Sequence of chain 1.A:
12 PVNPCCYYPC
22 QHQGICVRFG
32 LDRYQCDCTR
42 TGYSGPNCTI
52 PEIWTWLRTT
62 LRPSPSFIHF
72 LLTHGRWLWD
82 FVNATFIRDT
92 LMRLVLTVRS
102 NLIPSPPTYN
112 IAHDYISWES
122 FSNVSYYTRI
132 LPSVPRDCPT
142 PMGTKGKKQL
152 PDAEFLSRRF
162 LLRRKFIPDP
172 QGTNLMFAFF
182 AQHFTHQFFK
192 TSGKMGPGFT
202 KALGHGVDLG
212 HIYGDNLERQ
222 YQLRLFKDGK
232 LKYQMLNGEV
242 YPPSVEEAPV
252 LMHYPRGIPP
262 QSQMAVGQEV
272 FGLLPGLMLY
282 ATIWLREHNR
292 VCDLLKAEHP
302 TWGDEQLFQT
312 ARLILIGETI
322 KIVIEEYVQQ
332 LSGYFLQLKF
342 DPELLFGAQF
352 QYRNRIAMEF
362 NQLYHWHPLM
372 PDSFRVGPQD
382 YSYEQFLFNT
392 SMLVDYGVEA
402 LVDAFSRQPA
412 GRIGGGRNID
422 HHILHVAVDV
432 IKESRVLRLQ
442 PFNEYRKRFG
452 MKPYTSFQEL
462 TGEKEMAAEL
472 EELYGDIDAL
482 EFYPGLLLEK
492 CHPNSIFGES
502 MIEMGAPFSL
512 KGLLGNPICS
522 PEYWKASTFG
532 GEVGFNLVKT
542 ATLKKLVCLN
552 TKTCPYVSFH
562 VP

Binding-site contacts:
Ligand atom C3 contacts residue LEU218 of chain 1.B at 4.3 Å (hydrophobic).
Ligand atom O5 contacts residue TYR127 of chain 1.A at 3.4 Å.
Ligand atom C8 contacts residue ASN124 of chain 1.A at 4.3 Å.
Ligand atom C3 contacts residue ASN124 of chain 1.A at 3.8 Å.
Ligand atom C6 contacts residue TYR222 of chain 1.B at 4.2 Å (hydrophobic).
Ligand atom O7 contacts residue ASN124 of chain 1.A at 3.1 Å (h-bond).
Ligand atom O3 contacts residue LEU218 of chain 1.B at 4.1 Å.
Ligand atom C2 contacts residue LEU218 of chain 1.B at 4.1 Å (hydrophobic).
Ligand atom C2 contacts residue GLU120 of chain 1.A at 4.2 Å.
Ligand atom O5 contacts residue GLU120 of chain 1.A at 3.4 Å (salt-bridge).
Ligand atom C1 contacts residue TYR127 of chain 1.A at 4.1 Å (hydrophobic).
Ligand atom O7 contacts residue LEU218 of chain 1.B at 4.0 Å.
Ligand atom C1 contacts residue ASN124 of chain 1.A at 1.4 Å.
Ligand atom O6 contacts residue LEU218 of chain 1.B at 3.9 Å.
Ligand atom C6 contacts residue GLU219 of chain 1.B at 4.1 Å.
Ligand atom C7 contacts residue MET196 of chain 1.A at 4.0 Å (hydrophobic).
Ligand atom N2 contacts residue ASN124 of chain 1.A at 2.9 Å (h-bond).
Ligand atom C8 contacts residue PHE200 of chain 1.A at 3.9 Å (hydrophobic).
Ligand atom O7 contacts residue MET196 of chain 1.A at 3.4 Å.
Ligand atom C5 contacts residue TYR222 of chain 1.B at 4.3 Å (hydrophobic).
Ligand atom C2 contacts residue ASN124 of chain 1.A at 2.4 Å.
Ligand atom O5 contacts residue LEU218 of chain 1.B at 3.7 Å.
Ligand atom O5 contacts residue ASN124 of chain 1.A at 2.4 Å (h-bond).
Ligand atom C6 contacts residue PHE200 of chain 1.A at 3.9 Å (hydrophobic).
Ligand atom C1 contacts residue GLU120 of chain 1.A at 3.5 Å.
Ligand atom O7 contacts residue GLU120 of chain 1.A at 4.2 Å.
Ligand atom O6 contacts residue TYR127 of chain 1.A at 3.4 Å (h-bond).
Ligand atom C4 contacts residue LEU218 of chain 1.B at 3.8 Å (hydrophobic).
Ligand atom C1 contacts residue LEU218 of chain 1.B at 4.3 Å (hydrophobic).
Ligand atom C5 contacts residue ASN124 of chain 1.A at 3.7 Å.
Ligand atom O6 contacts residue TYR222 of chain 1.B at 4.5 Å.
Ligand atom O6 contacts residue GLU219 of chain 1.B at 3.4 Å.
Ligand atom C6 contacts residue TYR127 of chain 1.A at 3.3 Å (hydrophobic).
Ligand atom C6 contacts residue LEU218 of chain 1.B at 3.9 Å (hydrophobic).
Ligand atom C8 contacts residue MET196 of chain 1.A at 3.9 Å (hydrophobic).
Ligand atom C5 contacts residue TYR127 of chain 1.A at 4.1 Å (hydrophobic).
Ligand atom C5 contacts residue LEU218 of chain 1.B at 4.0 Å (hydrophobic).
Ligand atom C4 contacts residue ASN124 of chain 1.A at 4.2 Å.
Ligand atom C7 contacts residue ASN124 of chain 1.A at 3.2 Å.
Ligand atom C5 contacts residue PHE200 of chain 1.A at 4.2 Å (hydrophobic).

Sequence of chain 1.B:
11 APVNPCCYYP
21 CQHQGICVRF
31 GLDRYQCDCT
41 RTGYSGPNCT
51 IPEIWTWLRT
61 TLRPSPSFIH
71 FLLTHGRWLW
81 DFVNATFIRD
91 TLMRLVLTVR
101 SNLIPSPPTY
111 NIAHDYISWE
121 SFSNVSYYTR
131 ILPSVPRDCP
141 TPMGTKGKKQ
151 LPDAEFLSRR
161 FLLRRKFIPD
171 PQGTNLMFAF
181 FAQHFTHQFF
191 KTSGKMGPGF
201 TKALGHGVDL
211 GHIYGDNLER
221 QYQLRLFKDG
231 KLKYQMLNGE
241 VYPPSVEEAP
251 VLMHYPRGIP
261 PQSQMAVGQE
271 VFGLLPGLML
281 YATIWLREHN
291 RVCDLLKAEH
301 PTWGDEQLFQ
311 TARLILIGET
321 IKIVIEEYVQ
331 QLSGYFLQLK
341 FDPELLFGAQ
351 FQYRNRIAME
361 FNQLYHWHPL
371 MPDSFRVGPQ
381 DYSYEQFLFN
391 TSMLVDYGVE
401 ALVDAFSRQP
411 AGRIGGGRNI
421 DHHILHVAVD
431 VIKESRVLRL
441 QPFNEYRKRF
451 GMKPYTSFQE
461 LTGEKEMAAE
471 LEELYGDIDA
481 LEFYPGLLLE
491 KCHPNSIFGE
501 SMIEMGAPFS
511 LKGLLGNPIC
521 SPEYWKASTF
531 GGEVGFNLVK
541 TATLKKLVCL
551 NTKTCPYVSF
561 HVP

The small molecule below binds the protein below.
Small molecule (SMILES): CC(=O)N[C@H]1[C@H](O[C@H]2[C@H](O)[C@@H](NC(C)=O)CO[C@@H]2CO)O[C@H](CO)[C@@H](O)[C@@H]1O